Sequence of chain 1.A:
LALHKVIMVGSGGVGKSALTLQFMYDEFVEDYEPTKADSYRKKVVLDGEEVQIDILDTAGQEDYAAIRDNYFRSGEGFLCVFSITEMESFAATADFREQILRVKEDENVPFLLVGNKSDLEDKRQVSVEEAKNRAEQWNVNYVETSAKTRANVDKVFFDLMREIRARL

Binding-site contacts:
Ligand atom C21 contacts residue TYR82 of chain 1.A at 3.0 Å (hydrophobic).
Ligand atom S10 contacts residue GLN72 of chain 1.A at 3.9 Å.
Ligand atom C01 contacts residue GLU73 of chain 1.A at 3.3 Å.
Ligand atom C15 contacts residue TYR82 of chain 1.A at 3.2 Å (hydrophobic).
Ligand atom C13 contacts residue ALA48 of chain 1.A at 3.6 Å (hydrophobic).
Ligand atom C14 contacts residue GLU73 of chain 1.A at 3.8 Å.
Ligand atom C05 contacts residue ARG79 of chain 1.A at 3.6 Å.
Ligand atom S10 contacts residue GLY71 of chain 1.A at 4.0 Å.
Ligand atom N04 contacts residue ARG79 of chain 1.A at 3.3 Å.
Ligand atom C06 contacts residue TYR82 of chain 1.A at 3.6 Å (hydrophobic).
Ligand atom S10 contacts residue ALA70 of chain 1.A at 3.5 Å (h-bond).
Ligand atom C03 contacts residue GLU73 of chain 1.A at 3.7 Å.
Ligand atom S10 contacts residue ALA48 of chain 1.A at 3.4 Å.
Ligand atom O11 contacts residue GLN72 of chain 1.A at 3.2 Å (h-bond).
Ligand atom O02 contacts residue GLU73 of chain 1.A at 3.4 Å (salt-bridge).
Ligand atom C05 contacts residue PHE83 of chain 1.A at 3.5 Å (hydrophobic).
Ligand atom O18 contacts residue TYR82 of chain 1.A at 2.6 Å (h-bond).
Ligand atom C01 contacts residue GLY71 of chain 1.A at 3.7 Å.
Ligand atom C16 contacts residue TYR82 of chain 1.A at 2.2 Å (hydrophobic).
Ligand atom O12 contacts residue THR69 of chain 1.A at 3.0 Å.
Ligand atom O19 contacts residue TYR82 of chain 1.A at 2.2 Å (h-bond).
Ligand atom O02 contacts residue GLY71 of chain 1.A at 3.2 Å.
Ligand atom N09 contacts residue GLU73 of chain 1.A at 3.2 Å (salt-bridge).
Ligand atom O12 contacts residue ALA70 of chain 1.A at 2.7 Å (h-bond).
Ligand atom C07 contacts residue TYR82 of chain 1.A at 3.9 Å (hydrophobic).
Ligand atom N09 contacts residue GLN72 of chain 1.A at 3.3 Å (h-bond).
Ligand atom C06 contacts residue THR69 of chain 1.A at 3.3 Å.
Ligand atom O02 contacts residue GLN72 of chain 1.A at 3.6 Å.
Ligand atom O11 contacts residue GLY71 of chain 1.A at 3.7 Å.
Ligand atom O12 contacts residue ALA48 of chain 1.A at 2.8 Å.
Ligand atom S17 contacts residue TYR82 of chain 1.A at 1.5 Å (h-bond).
Ligand atom O11 contacts residue ALA70 of chain 1.A at 3.5 Å (h-bond).
Ligand atom C05 contacts residue THR69 of chain 1.A at 3.8 Å.
Ligand atom C08 contacts residue GLU73 of chain 1.A at 3.5 Å.
Ligand atom C08 contacts residue THR69 of chain 1.A at 3.9 Å.
Ligand atom C07 contacts residue THR69 of chain 1.A at 3.5 Å.
Ligand atom C22 contacts residue ALA48 of chain 1.A at 3.5 Å (hydrophobic).
Ligand atom C15 contacts residue GLU73 of chain 1.A at 3.4 Å.
Ligand atom N09 contacts residue GLY71 of chain 1.A at 3.5 Å (h-bond).
Ligand atom O11 contacts residue ALA48 of chain 1.A at 3.4 Å.

The small molecule below binds the protein below.
Small molecule (SMILES): COc1ncccc1NS(=O)(=O)c1ccc(S(=O)(=O)O)cc1